Binding-site contacts:
Ligand atom N14 contacts residue PHE283 of chain 1.A at 3.2 Å.
Ligand atom C7 contacts residue PHE283 of chain 1.A at 3.8 Å (hydrophobic).
Ligand atom N16 contacts residue ILE246 of chain 1.A at 4.0 Å.
Ligand atom N13 contacts residue PHE250 of chain 1.A at 4.1 Å.
Ligand atom C1 contacts residue LEU189 of chain 1.A at 3.8 Å (hydrophobic).
Ligand atom C10 contacts residue PHE250 of chain 1.A at 3.8 Å (hydrophobic).
Ligand atom C3 contacts residue PHE193 of chain 1.A at 4.1 Å (hydrophobic).
Ligand atom C11 contacts residue PHE283 of chain 1.A at 3.4 Å (hydrophobic).
Ligand atom C12 contacts residue PHE283 of chain 1.A at 3.4 Å (hydrophobic).
Ligand atom O5 contacts residue LEU189 of chain 1.A at 3.7 Å.
Ligand atom C8 contacts residue PHE250 of chain 1.A at 4.0 Å (hydrophobic).
Ligand atom C21 contacts residue GLY279 of chain 1.A at 3.6 Å.
Ligand atom N13 contacts residue PHE283 of chain 1.A at 3.7 Å.
Ligand atom C20 contacts residue PHE283 of chain 1.A at 3.7 Å (hydrophobic).
Ligand atom C19 contacts residue VAL232 of chain 1.A at 4.0 Å (hydrophobic).
Ligand atom N14 contacts residue MET267 of chain 1.A at 3.6 Å (h-bond).
Ligand atom C8 contacts residue PHE283 of chain 1.A at 3.7 Å (hydrophobic).
Ligand atom C19 contacts residue LEU229 of chain 1.A at 4.0 Å (hydrophobic).
Ligand atom C18 contacts residue VAL232 of chain 1.A at 3.5 Å (hydrophobic).
Ligand atom C17 contacts residue GLN280 of chain 1.A at 3.8 Å.
Ligand atom N16 contacts residue PHE283 of chain 1.A at 4.1 Å.
Ligand atom C15 contacts residue PHE250 of chain 1.A at 4.1 Å (hydrophobic).
Ligand atom C18 contacts residue SER231 of chain 1.A at 4.1 Å.
Ligand atom C10 contacts residue PHE283 of chain 1.A at 3.3 Å (hydrophobic).
Ligand atom C20 contacts residue LEU229 of chain 1.A at 4.1 Å (hydrophobic).
Ligand atom C18 contacts residue ILE246 of chain 1.A at 3.5 Å (hydrophobic).
Ligand atom C11 contacts residue MET267 of chain 1.A at 4.2 Å (hydrophobic).
Ligand atom C19 contacts residue ILE246 of chain 1.A at 4.1 Å (hydrophobic).
Ligand atom C9 contacts residue LEU189 of chain 1.A at 3.7 Å (hydrophobic).
Ligand atom C12 contacts residue GLN280 of chain 1.A at 3.7 Å.
Ligand atom C19 contacts residue PHE283 of chain 1.A at 3.9 Å (hydrophobic).
Ligand atom C21 contacts residue PHE283 of chain 1.A at 3.6 Å (hydrophobic).
Ligand atom C17 contacts residue ILE246 of chain 1.A at 3.8 Å (hydrophobic).
Ligand atom C9 contacts residue PHE283 of chain 1.A at 4.1 Å (hydrophobic).
Ligand atom C21 contacts residue TYR247 of chain 1.A at 3.4 Å (hydrophobic).
Ligand atom C6 contacts residue LEU189 of chain 1.A at 3.7 Å (hydrophobic).
Ligand atom C15 contacts residue PHE283 of chain 1.A at 3.7 Å (hydrophobic).
Ligand atom N13 contacts residue GLN280 of chain 1.A at 3.2 Å (h-bond).
Ligand atom C21 contacts residue GLN280 of chain 1.A at 3.3 Å.
Ligand atom C11 contacts residue PHE250 of chain 1.A at 4.0 Å (hydrophobic).

The protein below binds the small molecule below.
Small molecule (SMILES): Cc1nc(N2CCCC2)c2ccc(OCC3CC3)cc2n1

Sequence of chain 1.A:
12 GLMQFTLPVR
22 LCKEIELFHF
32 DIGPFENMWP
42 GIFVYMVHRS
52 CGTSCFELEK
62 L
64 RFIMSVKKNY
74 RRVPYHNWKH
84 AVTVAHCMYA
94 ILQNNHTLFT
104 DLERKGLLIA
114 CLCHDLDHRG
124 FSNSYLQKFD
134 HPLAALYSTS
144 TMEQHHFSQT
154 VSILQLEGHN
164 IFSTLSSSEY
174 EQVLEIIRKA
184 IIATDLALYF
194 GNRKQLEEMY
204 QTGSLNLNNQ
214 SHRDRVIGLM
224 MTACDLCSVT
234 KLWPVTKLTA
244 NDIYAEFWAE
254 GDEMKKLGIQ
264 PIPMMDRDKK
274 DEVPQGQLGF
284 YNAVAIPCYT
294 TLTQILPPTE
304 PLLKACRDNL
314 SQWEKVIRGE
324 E